A small-molecule ligand and the protein it binds are described below.
Small molecule (SMILES): O=C(COP(=O)(O)O)NO

Binding-site contacts:
Ligand atom P contacts residue GLY76 of chain 2.H at 3.9 Å.
Ligand atom O1 contacts residue HIS143 of chain 2.H at 3.0 Å (h-bond).
Ligand atom N2 contacts residue GLU117 of chain 2.H at 3.1 Å (salt-bridge).
Ligand atom O3P contacts residue ASN29 of chain 2.H at 2.7 Å (h-bond).
Ligand atom C1 contacts residue GLY31 of chain 2.H at 3.8 Å.
Ligand atom O4P contacts residue SER75 of chain 2.H at 3.4 Å (h-bond).
Ligand atom N2 contacts residue HIS212 of chain 2.H at 3.9 Å.
Ligand atom O1P contacts residue ASN32 of chain 2.H at 3.4 Å (h-bond).
Ligand atom O1 contacts residue ASN32 of chain 2.H at 3.8 Å.
Ligand atom N2 contacts residue ZN1 of chain 2.IA at 2.8 Å.
Ligand atom O2P contacts residue ASN32 of chain 2.H at 2.6 Å (h-bond).
Ligand atom O4P contacts residue GLY76 of chain 2.H at 3.6 Å.
Ligand atom O3P contacts residue SER75 of chain 2.H at 4.0 Å.
Ligand atom O2 contacts residue ZN1 of chain 2.IA at 2.1 Å.
Ligand atom O1P contacts residue SER116 of chain 2.H at 3.8 Å.
Ligand atom C2 contacts residue ASN32 of chain 2.H at 3.7 Å.
Ligand atom O1 contacts residue GLY30 of chain 2.H at 3.7 Å.
Ligand atom C1 contacts residue ASN32 of chain 2.H at 3.5 Å.
Ligand atom C1 contacts residue HIS141 of chain 2.H at 3.9 Å.
Ligand atom O3P contacts residue GLY76 of chain 2.H at 3.1 Å (h-bond).
Ligand atom N2 contacts residue ASN32 of chain 2.H at 3.8 Å.
Ligand atom O2P contacts residue THR115 of chain 2.H at 2.2 Å (h-bond).
Ligand atom P contacts residue ASN32 of chain 2.H at 3.7 Å.
Ligand atom O1P contacts residue ASN29 of chain 2.H at 3.8 Å.
Ligand atom N2 contacts residue HIS141 of chain 2.H at 3.9 Å.
Ligand atom O4P contacts residue SER116 of chain 2.H at 2.9 Å (h-bond).
Ligand atom O1 contacts residue GLY31 of chain 2.H at 2.8 Å (h-bond).
Ligand atom O2 contacts residue GLU117 of chain 2.H at 2.7 Å (salt-bridge).
Ligand atom O3P contacts residue GLY74 of chain 2.H at 3.9 Å.
Ligand atom O2 contacts residue HIS141 of chain 2.H at 3.0 Å (h-bond).
Ligand atom P contacts residue THR115 of chain 2.H at 3.6 Å.
Ligand atom O2 contacts residue HIS212 of chain 2.H at 2.9 Å (h-bond).
Ligand atom O1 contacts residue HIS141 of chain 2.H at 3.2 Å (h-bond).
Ligand atom C1 contacts residue ZN1 of chain 2.IA at 2.7 Å.
Ligand atom O2P contacts residue SER116 of chain 2.H at 4.0 Å.
Ligand atom P contacts residue ASN29 of chain 2.H at 3.7 Å.
Ligand atom C2 contacts residue ASN29 of chain 2.H at 3.5 Å.
Ligand atom O1 contacts residue ZN1 of chain 2.IA at 2.1 Å.
Ligand atom O4P contacts residue THR115 of chain 2.H at 3.7 Å.
Ligand atom O2P contacts residue GLY31 of chain 2.H at 3.5 Å (h-bond).

Sequence of chain 2.H:
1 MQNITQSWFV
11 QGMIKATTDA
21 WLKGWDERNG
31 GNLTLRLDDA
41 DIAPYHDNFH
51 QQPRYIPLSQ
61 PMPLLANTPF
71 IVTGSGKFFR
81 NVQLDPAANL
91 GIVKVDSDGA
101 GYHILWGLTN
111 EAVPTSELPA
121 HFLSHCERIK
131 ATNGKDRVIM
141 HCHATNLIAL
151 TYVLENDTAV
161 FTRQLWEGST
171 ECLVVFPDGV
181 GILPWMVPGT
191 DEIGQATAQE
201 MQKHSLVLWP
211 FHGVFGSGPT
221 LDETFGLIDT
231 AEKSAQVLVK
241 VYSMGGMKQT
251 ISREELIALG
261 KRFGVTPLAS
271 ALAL